A protein and the small-molecule ligand that binds it are described below.
Small molecule (SMILES): O=C(Nc1ccccc1)Nc1ccccc1

Sequence of chain 1.C:
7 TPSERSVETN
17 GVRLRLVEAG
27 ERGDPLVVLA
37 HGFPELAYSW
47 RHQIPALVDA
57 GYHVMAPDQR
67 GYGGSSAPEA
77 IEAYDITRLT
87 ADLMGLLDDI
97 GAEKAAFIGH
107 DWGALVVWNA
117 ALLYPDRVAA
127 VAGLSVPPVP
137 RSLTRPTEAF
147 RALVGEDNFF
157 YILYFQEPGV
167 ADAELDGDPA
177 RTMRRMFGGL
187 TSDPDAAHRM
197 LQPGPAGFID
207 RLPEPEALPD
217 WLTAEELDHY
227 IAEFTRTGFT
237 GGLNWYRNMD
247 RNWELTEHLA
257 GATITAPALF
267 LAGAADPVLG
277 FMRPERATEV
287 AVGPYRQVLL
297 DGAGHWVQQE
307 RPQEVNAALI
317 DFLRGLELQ

Binding-site contacts:
Ligand atom O11 contacts residue TYR242 of chain 1.C at 2.4 Å (h-bond).
Ligand atom C2 contacts residue LEU111 of chain 1.C at 3.7 Å (hydrophobic).
Ligand atom C2 contacts residue TRP108 of chain 1.C at 3.9 Å (hydrophobic).
Ligand atom C8 contacts residue TYR242 of chain 1.C at 3.1 Å (hydrophobic).
Ligand atom C4 contacts residue TRP108 of chain 1.C at 3.3 Å (hydrophobic).
Ligand atom C8 contacts residue ASP107 of chain 1.C at 3.1 Å.
Ligand atom C3 contacts residue LEU111 of chain 1.C at 3.5 Å (hydrophobic).
Ligand atom O11 contacts residue TYR157 of chain 1.C at 3.2 Å (h-bond).
Ligand atom N9 contacts residue HIS301 of chain 1.C at 3.8 Å.
Ligand atom C14 contacts residue MET182 of chain 1.C at 4.1 Å (hydrophobic).
Ligand atom C10 contacts residue ASP107 of chain 1.C at 3.9 Å.
Ligand atom C5 contacts residue TRP108 of chain 1.C at 3.8 Å (hydrophobic).
Ligand atom N7 contacts residue TRP108 of chain 1.C at 4.2 Å.
Ligand atom N9 contacts residue ASP107 of chain 1.C at 2.7 Å (salt-bridge).
Ligand atom C10 contacts residue HIS301 of chain 1.C at 4.1 Å.
Ligand atom C14 contacts residue PHE204 of chain 1.C at 3.8 Å (hydrophobic).
Ligand atom C13 contacts residue TYR242 of chain 1.C at 4.2 Å (hydrophobic).
Ligand atom C12 contacts residue TYR242 of chain 1.C at 3.5 Å (hydrophobic).
Ligand atom N7 contacts residue TYR242 of chain 1.C at 4.0 Å.
Ligand atom N9 contacts residue TYR242 of chain 1.C at 3.6 Å (h-bond).
Ligand atom C8 contacts residue TYR157 of chain 1.C at 3.9 Å (hydrophobic).
Ligand atom C15 contacts residue MET182 of chain 1.C at 3.9 Å (hydrophobic).
Ligand atom C16 contacts residue ASP107 of chain 1.C at 4.2 Å.
Ligand atom C12 contacts residue TYR157 of chain 1.C at 3.2 Å (hydrophobic).
Ligand atom C4 contacts residue ASP107 of chain 1.C at 4.1 Å.
Ligand atom N9 contacts residue VAL274 of chain 1.C at 4.0 Å.
Ligand atom C13 contacts residue TYR157 of chain 1.C at 3.4 Å (hydrophobic).
Ligand atom C16 contacts residue HIS301 of chain 1.C at 3.7 Å.
Ligand atom C1 contacts residue ILE158 of chain 1.C at 4.2 Å (hydrophobic).
Ligand atom N7 contacts residue ASP107 of chain 1.C at 2.7 Å (salt-bridge).
Ligand atom C6 contacts residue TYR157 of chain 1.C at 4.1 Å (hydrophobic).
Ligand atom C16 contacts residue PHE39 of chain 1.C at 3.5 Å (hydrophobic).
Ligand atom C10 contacts residue TYR242 of chain 1.C at 3.5 Å (hydrophobic).
Ligand atom C2 contacts residue MET278 of chain 1.C at 4.2 Å (hydrophobic).
Ligand atom C13 contacts residue PHE204 of chain 1.C at 3.8 Å (hydrophobic).
Ligand atom C15 contacts residue PHE39 of chain 1.C at 3.8 Å (hydrophobic).
Ligand atom C16 contacts residue TYR242 of chain 1.C at 4.1 Å (hydrophobic).
Ligand atom C3 contacts residue TRP108 of chain 1.C at 3.5 Å (hydrophobic).
Ligand atom C4 contacts residue VAL132 of chain 1.C at 4.0 Å (hydrophobic).
Ligand atom C5 contacts residue ASP107 of chain 1.C at 3.9 Å.